This small molecule binds to this protein.
Small molecule (SMILES): Cc1cc(CCCCCCCOc2ccc(C3=N[C@@H](C)CO3)cc2Cl)on1

Sequence of chain 19.A:
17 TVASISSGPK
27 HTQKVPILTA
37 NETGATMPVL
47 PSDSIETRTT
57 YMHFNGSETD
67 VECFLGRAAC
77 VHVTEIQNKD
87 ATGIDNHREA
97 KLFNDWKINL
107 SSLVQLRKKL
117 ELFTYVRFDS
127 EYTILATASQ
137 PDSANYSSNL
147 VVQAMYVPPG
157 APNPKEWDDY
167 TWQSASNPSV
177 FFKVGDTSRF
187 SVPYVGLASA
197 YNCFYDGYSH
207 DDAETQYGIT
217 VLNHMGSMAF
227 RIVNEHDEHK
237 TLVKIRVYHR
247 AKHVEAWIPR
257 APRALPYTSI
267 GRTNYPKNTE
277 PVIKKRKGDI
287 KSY

Sequence of chain 19.C:
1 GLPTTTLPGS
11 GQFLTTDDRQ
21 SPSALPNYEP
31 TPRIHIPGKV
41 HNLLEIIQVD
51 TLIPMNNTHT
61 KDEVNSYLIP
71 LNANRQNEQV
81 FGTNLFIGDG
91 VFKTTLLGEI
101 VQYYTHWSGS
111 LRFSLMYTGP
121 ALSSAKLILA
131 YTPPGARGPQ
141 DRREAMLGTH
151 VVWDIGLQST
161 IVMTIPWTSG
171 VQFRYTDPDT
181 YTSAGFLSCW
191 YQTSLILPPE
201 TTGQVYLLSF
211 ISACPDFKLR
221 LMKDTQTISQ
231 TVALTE

Sequence of chain 20.C:
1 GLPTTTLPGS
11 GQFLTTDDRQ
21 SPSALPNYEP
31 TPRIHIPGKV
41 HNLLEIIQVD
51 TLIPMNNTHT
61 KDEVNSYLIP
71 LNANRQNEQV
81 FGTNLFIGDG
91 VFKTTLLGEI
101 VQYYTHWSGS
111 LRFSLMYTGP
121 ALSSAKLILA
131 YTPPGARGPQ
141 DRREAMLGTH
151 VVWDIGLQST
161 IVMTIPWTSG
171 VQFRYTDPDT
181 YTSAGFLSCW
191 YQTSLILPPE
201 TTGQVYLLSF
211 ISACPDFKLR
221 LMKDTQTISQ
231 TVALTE

Binding-site contacts:
Ligand atom CM1 contacts residue CYS199 of chain 19.A at 3.8 Å (hydrophobic).
Ligand atom C31 contacts residue PRO174 of chain 19.A at 3.3 Å (hydrophobic).
Ligand atom C31 contacts residue VAL176 of chain 19.A at 3.3 Å (hydrophobic).
Ligand atom O1A contacts residue VAL122 of chain 19.A at 4.0 Å.
Ligand atom C2C contacts residue VAL188 of chain 19.A at 2.8 Å (hydrophobic).
Ligand atom C3C contacts residue TYR128 of chain 19.A at 3.6 Å (hydrophobic).
Ligand atom N3A contacts residue ASN219 of chain 19.A at 3.4 Å (h-bond).
Ligand atom C5A contacts residue CYS199 of chain 19.A at 3.9 Å (hydrophobic).
Ligand atom CL1 contacts residue MET221 of chain 19.A at 3.8 Å.
Ligand atom O1 contacts residue PHE186 of chain 19.A at 3.8 Å.
Ligand atom C31 contacts residue ALA150 of chain 19.A at 3.5 Å (hydrophobic).
Ligand atom C7C contacts residue TYR128 of chain 19.A at 3.5 Å (hydrophobic).
Ligand atom C5 contacts residue PHE186 of chain 19.A at 3.7 Å (hydrophobic).
Ligand atom C4A contacts residue ASN198 of chain 19.A at 3.9 Å.
Ligand atom N2 contacts residue PHE186 of chain 19.A at 4.0 Å.
Ligand atom C3C contacts residue VAL188 of chain 19.A at 3.3 Å (hydrophobic).
Ligand atom C5C contacts residue ILE104 of chain 19.A at 4.0 Å (hydrophobic).
Ligand atom C4 contacts residue PHE186 of chain 19.A at 3.7 Å (hydrophobic).
Ligand atom O1 contacts residue ALA24 of chain 19.C at 3.4 Å.
Ligand atom O1 contacts residue TYR152 of chain 19.A at 3.9 Å.
Ligand atom O1 contacts residue VAL188 of chain 19.A at 3.8 Å.
Ligand atom C5 contacts residue TYR152 of chain 19.A at 3.6 Å (hydrophobic).
Ligand atom C3 contacts residue PHE186 of chain 19.A at 3.9 Å (hydrophobic).
Ligand atom C4 contacts residue TYR152 of chain 19.A at 3.7 Å (hydrophobic).
Ligand atom N2 contacts residue ALA24 of chain 19.C at 3.1 Å.
Ligand atom C4B contacts residue LEU106 of chain 19.A at 3.7 Å (hydrophobic).
Ligand atom C3 contacts residue PRO174 of chain 19.A at 3.7 Å (hydrophobic).
Ligand atom O1B contacts residue MET221 of chain 19.A at 3.8 Å.
Ligand atom C31 contacts residue SER175 of chain 19.A at 3.5 Å.
Ligand atom C5C contacts residue TYR128 of chain 19.A at 3.7 Å (hydrophobic).
Ligand atom C5A contacts residue VAL122 of chain 19.A at 3.9 Å (hydrophobic).
Ligand atom N2 contacts residue PRO174 of chain 19.A at 3.7 Å.
Ligand atom CL1 contacts residue ILE104 of chain 19.A at 3.6 Å.
Ligand atom CL1 contacts residue ASN105 of chain 19.A at 3.3 Å.
Ligand atom C4C contacts residue TYR152 of chain 19.A at 3.9 Å (hydrophobic).
Ligand atom C3B contacts residue LEU106 of chain 19.A at 3.8 Å (hydrophobic).
Ligand atom C1C contacts residue TYR152 of chain 19.A at 3.9 Å (hydrophobic).
Ligand atom C3B contacts residue TYR197 of chain 19.A at 3.3 Å (hydrophobic).
Ligand atom C6C contacts residue VAL191 of chain 19.A at 3.3 Å (hydrophobic).
Ligand atom C2B contacts residue TYR197 of chain 19.A at 3.3 Å (hydrophobic).